Sequence of chain 1.A:
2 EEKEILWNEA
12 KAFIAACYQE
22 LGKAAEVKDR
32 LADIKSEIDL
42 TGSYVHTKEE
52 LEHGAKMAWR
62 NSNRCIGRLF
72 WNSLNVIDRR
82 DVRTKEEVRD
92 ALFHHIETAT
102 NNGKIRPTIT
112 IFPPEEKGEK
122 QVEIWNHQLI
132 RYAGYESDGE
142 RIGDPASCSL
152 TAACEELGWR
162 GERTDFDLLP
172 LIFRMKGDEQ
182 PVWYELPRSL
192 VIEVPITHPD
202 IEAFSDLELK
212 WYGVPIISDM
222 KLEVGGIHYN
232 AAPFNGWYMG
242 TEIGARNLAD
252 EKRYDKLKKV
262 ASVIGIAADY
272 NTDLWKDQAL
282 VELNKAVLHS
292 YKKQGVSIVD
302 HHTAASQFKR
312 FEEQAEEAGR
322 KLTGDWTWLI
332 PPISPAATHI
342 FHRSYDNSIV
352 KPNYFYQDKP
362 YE

Binding-site contacts:
Ligand atom N02 contacts residue MET240 of chain 1.A at 3.9 Å.
Ligand atom C09 contacts residue GLU243 of chain 1.A at 3.4 Å.
Ligand atom O12 contacts residue HEM1 of chain 1.B at 3.3 Å (h-bond).
Ligand atom C07 contacts residue HEM1 of chain 1.B at 3.5 Å.
Ligand atom C02 contacts residue TRP238 of chain 1.A at 3.8 Å (hydrophobic).
Ligand atom C29 contacts residue ASP220 of chain 1.A at 3.1 Å.
Ligand atom C26 contacts residue ILE218 of chain 1.A at 3.8 Å (hydrophobic).
Ligand atom C11 contacts residue HEM1 of chain 1.B at 3.8 Å.
Ligand atom C05 contacts residue ILE218 of chain 1.A at 3.8 Å (hydrophobic).
Ligand atom C21 contacts residue ASP220 of chain 1.A at 3.7 Å.
Ligand atom N02 contacts residue HEM1 of chain 1.B at 3.6 Å.
Ligand atom C22 contacts residue GLN129 of chain 1.A at 3.5 Å.
Ligand atom C10 contacts residue GLU243 of chain 1.A at 3.5 Å.
Ligand atom C06 contacts residue HEM1 of chain 1.B at 3.4 Å.
Ligand atom N28 contacts residue HEM1 of chain 1.B at 3.3 Å (h-bond).
Ligand atom N01 contacts residue HEM1 of chain 1.B at 3.7 Å.
Ligand atom C06 contacts residue ILE218 of chain 1.A at 3.6 Å (hydrophobic).
Ligand atom C10 contacts residue HEM1 of chain 1.B at 3.8 Å.
Ligand atom C27 contacts residue ILE218 of chain 1.A at 3.6 Å (hydrophobic).
Ligand atom C03 contacts residue HEM1 of chain 1.B at 3.2 Å.
Ligand atom C05 contacts residue HEM1 of chain 1.B at 3.7 Å.
Ligand atom N28 contacts residue ASP220 of chain 1.A at 3.7 Å.
Ligand atom C08 contacts residue HEM1 of chain 1.B at 3.8 Å.
Ligand atom C06 contacts residue PHE235 of chain 1.A at 3.9 Å (hydrophobic).
Ligand atom C07 contacts residue ILE218 of chain 1.A at 3.6 Å (hydrophobic).
Ligand atom C02 contacts residue GLU243 of chain 1.A at 3.5 Å.
Ligand atom C04 contacts residue HEM1 of chain 1.B at 3.4 Å.
Ligand atom C24 contacts residue GLN129 of chain 1.A at 3.9 Å.
Ligand atom C22 contacts residue ARG132 of chain 1.A at 4.0 Å.
Ligand atom N02 contacts residue TRP238 of chain 1.A at 2.6 Å (h-bond).
Ligand atom C29 contacts residue MET221 of chain 1.A at 3.9 Å (hydrophobic).
Ligand atom C23 contacts residue GLN129 of chain 1.A at 3.1 Å.
Ligand atom N02 contacts residue GLU243 of chain 1.A at 2.7 Å (salt-bridge).
Ligand atom C25 contacts residue ILE218 of chain 1.A at 3.9 Å (hydrophobic).
Ligand atom C27 contacts residue ASP220 of chain 1.A at 3.0 Å.
Ligand atom C02 contacts residue HEM1 of chain 1.B at 3.6 Å.
Ligand atom C09 contacts residue HEM1 of chain 1.B at 3.6 Å.
Ligand atom N01 contacts residue GLU243 of chain 1.A at 2.7 Å (salt-bridge).
Ligand atom N02 contacts residue TYR239 of chain 1.A at 3.5 Å.
Ligand atom N02 contacts residue PRO216 of chain 1.A at 4.0 Å.

The small molecule below binds the protein below.
Small molecule (SMILES): CNCc1ccccc1OCc1ccc2ccc(N)nc2c1